Binding-site contacts:
Ligand atom NAD contacts residue VAL76 of chain 1.B at 3.7 Å.
Ligand atom CAN contacts residue TYR93 of chain 1.B at 3.6 Å (hydrophobic).
Ligand atom C01 contacts residue ILE89 of chain 1.B at 3.4 Å (hydrophobic).
Ligand atom CAG contacts residue LEU146 of chain 1.B at 3.5 Å (hydrophobic).
Ligand atom CAA contacts residue LEU26 of chain 1.B at 3.5 Å (hydrophobic).
Ligand atom CAG contacts residue MET91 of chain 1.B at 3.9 Å (hydrophobic).
Ligand atom CBD contacts residue LEU26 of chain 1.B at 3.4 Å (hydrophobic).
Ligand atom CAK contacts residue MET94 of chain 1.B at 3.0 Å (hydrophobic).
Ligand atom NAT contacts residue ALA46 of chain 1.B at 3.8 Å.
Ligand atom OAV contacts residue LEU26 of chain 1.B at 3.8 Å.
Ligand atom CBF contacts residue MET94 of chain 1.B at 3.6 Å (hydrophobic).
Ligand atom CAN contacts residue MET94 of chain 1.B at 3.7 Å (hydrophobic).
Ligand atom CAH contacts residue GLU92 of chain 1.B at 3.3 Å.
Ligand atom CL1 contacts residue GLU63 of chain 1.B at 2.9 Å.
Ligand atom CAN contacts residue GLY97 of chain 1.B at 3.8 Å.
Ligand atom C01 contacts residue MET91 of chain 1.B at 3.3 Å (hydrophobic).
Ligand atom CBA contacts residue ALA46 of chain 1.B at 3.5 Å (hydrophobic).
Ligand atom CAI contacts residue GLU63 of chain 1.B at 3.4 Å.
Ligand atom O02 contacts residue MET91 of chain 1.B at 3.7 Å.
Ligand atom NAT contacts residue MET94 of chain 1.B at 2.9 Å (h-bond).
Ligand atom OAW contacts residue LEU26 of chain 1.B at 3.6 Å.
Ligand atom C01 contacts residue ALA46 of chain 1.B at 3.5 Å (hydrophobic).
Ligand atom CBA contacts residue LEU146 of chain 1.B at 3.3 Å (hydrophobic).
Ligand atom CAH contacts residue LEU146 of chain 1.B at 3.6 Å (hydrophobic).
Ligand atom CAM contacts residue LEU26 of chain 1.B at 3.6 Å (hydrophobic).
Ligand atom CAM contacts residue TYR93 of chain 1.B at 3.4 Å (hydrophobic).
Ligand atom C01 contacts residue LYS48 of chain 1.B at 3.2 Å.
Ligand atom CAH contacts residue MET94 of chain 1.B at 3.5 Å (hydrophobic).
Ligand atom CBD contacts residue GLY97 of chain 1.B at 3.8 Å.
Ligand atom CAP contacts residue SER95 of chain 1.B at 3.9 Å.
Ligand atom CBC contacts residue LEU26 of chain 1.B at 3.7 Å (hydrophobic).
Ligand atom CAX contacts residue LYS48 of chain 1.B at 3.7 Å.
Ligand atom CAH contacts residue ALA46 of chain 1.B at 3.3 Å (hydrophobic).
Ligand atom O02 contacts residue LYS48 of chain 1.B at 2.8 Å.
Ligand atom CBE contacts residue LEU146 of chain 1.B at 3.7 Å (hydrophobic).
Ligand atom C01 contacts residue ILE47 of chain 1.B at 3.7 Å (hydrophobic).
Ligand atom CAK contacts residue LEU26 of chain 1.B at 3.7 Å (hydrophobic).
Ligand atom OAW contacts residue GLY97 of chain 1.B at 3.7 Å.
Ligand atom NAD contacts residue MET91 of chain 1.B at 3.2 Å.
Ligand atom CAY contacts residue GLU63 of chain 1.B at 3.6 Å.

Sequence of chain 1.B:
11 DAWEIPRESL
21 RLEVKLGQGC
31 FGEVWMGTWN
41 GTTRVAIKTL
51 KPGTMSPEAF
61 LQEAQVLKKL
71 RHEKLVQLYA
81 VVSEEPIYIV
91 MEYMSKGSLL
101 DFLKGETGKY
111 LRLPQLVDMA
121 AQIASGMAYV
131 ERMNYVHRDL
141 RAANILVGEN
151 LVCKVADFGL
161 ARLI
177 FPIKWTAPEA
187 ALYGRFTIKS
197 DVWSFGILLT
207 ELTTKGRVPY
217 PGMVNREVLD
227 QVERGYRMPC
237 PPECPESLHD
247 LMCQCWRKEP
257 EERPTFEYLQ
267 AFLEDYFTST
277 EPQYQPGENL

This protein binds this small molecule.
Small molecule (SMILES): COc1cc(Nc2c(C#N)cnc3cc(OCCCN4CCN(C)CC4)c(OC)cc23)c(Cl)cc1Cl